The protein below binds the small molecule below.
Small molecule (SMILES): CC(=O)N[C@H]1[C@H](O[C@H]2[C@H](O)[C@@H](NC(C)=O)CO[C@@H]2CO)O[C@H](CO)[C@@H](O[C@@H]2O[C@H](CO[C@H]3O[C@H](CO)[C@@H](O)[C@H](O)[C@@H]3O)[C@@H](O)[C@H](O[C@H]3O[C@H](CO)[C@@H](O)[C@H](O)[C@@H]3O[C@H]3O[C@H](CO)[C@@H](O)[C@H](O)[C@@H]3O)[C@@H]2O)[C@@H]1O

Binding-site contacts:
Ligand atom C8 contacts residue PHE345 of chain 1.A at 4.0 Å (hydrophobic).
Ligand atom C8 contacts residue ASN346 of chain 1.A at 3.9 Å.
Ligand atom C6 contacts residue GLY348 of chain 1.A at 3.5 Å.
Ligand atom C6 contacts residue GLN408 of chain 1.A at 3.2 Å.
Ligand atom C3 contacts residue ASN232 of chain 1.A at 3.7 Å.
Ligand atom C2 contacts residue VAL414 of chain 1.A at 4.1 Å (hydrophobic).
Ligand atom C1 contacts residue ASN232 of chain 1.A at 1.4 Å.
Ligand atom C1 contacts residue NAG1 of chain 1.T at 4.2 Å.
Ligand atom O6 contacts residue CYS347 of chain 1.A at 3.3 Å (h-bond).
Ligand atom O5 contacts residue ASN232 of chain 1.A at 2.5 Å (h-bond).
Ligand atom O7 contacts residue VAL414 of chain 1.A at 3.2 Å.
Ligand atom C1 contacts residue VAL414 of chain 1.A at 4.0 Å (hydrophobic).
Ligand atom O4 contacts residue GLN408 of chain 1.A at 3.6 Å.
Ligand atom O6 contacts residue GLN408 of chain 1.A at 2.6 Å (h-bond).
Ligand atom C3 contacts residue VAL414 of chain 1.A at 3.5 Å (hydrophobic).
Ligand atom C7 contacts residue VAL414 of chain 1.A at 4.2 Å (hydrophobic).
Ligand atom C8 contacts residue LEU231 of chain 1.A at 3.9 Å (hydrophobic).
Ligand atom N2 contacts residue SER415 of chain 1.A at 3.7 Å.
Ligand atom O5 contacts residue NAG1 of chain 1.T at 3.9 Å.
Ligand atom C8 contacts residue SER415 of chain 1.A at 4.1 Å.
Ligand atom C5 contacts residue NAG1 of chain 1.T at 3.6 Å.
Ligand atom O6 contacts residue ILE407 of chain 1.A at 4.2 Å.
Ligand atom N2 contacts residue ASN232 of chain 1.A at 2.6 Å (h-bond).
Ligand atom N2 contacts residue VAL414 of chain 1.A at 4.1 Å.
Ligand atom O3 contacts residue CYS347 of chain 1.A at 3.2 Å (h-bond).
Ligand atom O7 contacts residue CYS347 of chain 1.A at 4.1 Å.
Ligand atom C6 contacts residue NAG1 of chain 1.T at 3.9 Å.
Ligand atom C8 contacts residue CYS347 of chain 1.A at 4.3 Å (hydrophobic).
Ligand atom C5 contacts residue VAL414 of chain 1.A at 4.2 Å (hydrophobic).
Ligand atom O7 contacts residue ASN346 of chain 1.A at 3.2 Å (h-bond).
Ligand atom C4 contacts residue VAL414 of chain 1.A at 4.2 Å (hydrophobic).
Ligand atom O6 contacts residue GLY348 of chain 1.A at 2.6 Å (h-bond).
Ligand atom O4 contacts residue VAL414 of chain 1.A at 4.2 Å.
Ligand atom C2 contacts residue ASN232 of chain 1.A at 2.4 Å.
Ligand atom C7 contacts residue ASN346 of chain 1.A at 3.9 Å.
Ligand atom C4 contacts residue ASN232 of chain 1.A at 4.3 Å.
Ligand atom C7 contacts residue CYS347 of chain 1.A at 4.2 Å (hydrophobic).
Ligand atom C7 contacts residue ASN232 of chain 1.A at 3.7 Å.
Ligand atom O4 contacts residue ARG274 of chain 1.A at 4.2 Å.
Ligand atom C5 contacts residue ASN232 of chain 1.A at 3.7 Å.

Sequence of chain 1.A:
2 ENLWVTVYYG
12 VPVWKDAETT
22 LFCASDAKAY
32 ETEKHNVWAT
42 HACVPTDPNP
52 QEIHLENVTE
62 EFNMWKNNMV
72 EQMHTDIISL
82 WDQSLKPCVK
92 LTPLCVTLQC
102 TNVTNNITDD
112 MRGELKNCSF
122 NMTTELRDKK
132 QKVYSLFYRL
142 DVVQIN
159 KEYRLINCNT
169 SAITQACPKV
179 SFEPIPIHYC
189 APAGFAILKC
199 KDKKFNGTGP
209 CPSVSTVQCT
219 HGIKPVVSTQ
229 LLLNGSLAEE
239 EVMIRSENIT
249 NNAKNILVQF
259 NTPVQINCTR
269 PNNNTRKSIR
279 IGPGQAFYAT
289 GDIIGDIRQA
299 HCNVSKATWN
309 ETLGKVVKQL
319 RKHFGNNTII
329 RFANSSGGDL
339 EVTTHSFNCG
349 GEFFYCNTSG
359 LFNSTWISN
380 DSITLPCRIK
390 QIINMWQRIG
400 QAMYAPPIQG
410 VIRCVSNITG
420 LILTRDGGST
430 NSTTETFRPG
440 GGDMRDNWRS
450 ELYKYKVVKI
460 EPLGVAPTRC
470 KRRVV